Binding-site contacts:
Ligand atom O6 contacts residue LYS40 of chain 1.K at 3.2 Å.
Ligand atom O6 contacts residue ILE32 of chain 1.K at 4.2 Å.
Ligand atom C3 contacts residue LYS40 of chain 1.K at 3.9 Å.
Ligand atom C2 contacts residue LEU20 of chain 1.K at 4.2 Å (hydrophobic).
Ligand atom C1 contacts residue LEU178 of chain 1.K at 3.7 Å (hydrophobic).
Ligand atom C2 contacts residue ALA34 of chain 1.K at 4.0 Å (hydrophobic).
Ligand atom O5 contacts residue CYS38 of chain 1.K at 3.1 Å (h-bond).
Ligand atom C3 contacts residue THR179 of chain 1.K at 3.7 Å.
Ligand atom C3 contacts residue ILE32 of chain 1.K at 3.8 Å (hydrophobic).
Ligand atom O5 contacts residue GLY39 of chain 1.K at 4.0 Å.
Ligand atom O6 contacts residue THR179 of chain 1.K at 3.8 Å.
Ligand atom C3 contacts residue LEU178 of chain 1.K at 4.5 Å (hydrophobic).
Ligand atom C4 contacts residue PRO35 of chain 1.K at 4.3 Å (hydrophobic).
Ligand atom C2 contacts residue LYS40 of chain 1.K at 3.8 Å.
Ligand atom C4 contacts residue LYS40 of chain 1.K at 4.2 Å.
Ligand atom O5 contacts residue ALA34 of chain 1.K at 4.1 Å.
Ligand atom C3 contacts residue ALA34 of chain 1.K at 4.2 Å (hydrophobic).
Ligand atom O5 contacts residue LEU20 of chain 1.K at 4.4 Å.
Ligand atom O5 contacts residue LYS40 of chain 1.K at 3.3 Å.
Ligand atom C4 contacts residue ALA34 of chain 1.K at 3.2 Å (hydrophobic).
Ligand atom C1 contacts residue VAL43 of chain 1.K at 3.7 Å (hydrophobic).
Ligand atom C2 contacts residue ILE32 of chain 1.K at 3.7 Å (hydrophobic).
Ligand atom C1 contacts residue LYS40 of chain 1.K at 3.6 Å.
Ligand atom C1 contacts residue ILE32 of chain 1.K at 3.6 Å (hydrophobic).
Ligand atom O6 contacts residue LEU178 of chain 1.K at 3.3 Å.
Ligand atom C2 contacts residue CYS38 of chain 1.K at 4.2 Å (hydrophobic).
Ligand atom C4 contacts residue CYS38 of chain 1.K at 4.2 Å (hydrophobic).
Ligand atom C4 contacts residue THR179 of chain 1.K at 3.3 Å.
Ligand atom C4 contacts residue ILE32 of chain 1.K at 4.5 Å (hydrophobic).

The protein below binds the small molecule below.
Small molecule (SMILES): C[C@@H](O)[C@@H](C)O

Sequence of chain 1.K:
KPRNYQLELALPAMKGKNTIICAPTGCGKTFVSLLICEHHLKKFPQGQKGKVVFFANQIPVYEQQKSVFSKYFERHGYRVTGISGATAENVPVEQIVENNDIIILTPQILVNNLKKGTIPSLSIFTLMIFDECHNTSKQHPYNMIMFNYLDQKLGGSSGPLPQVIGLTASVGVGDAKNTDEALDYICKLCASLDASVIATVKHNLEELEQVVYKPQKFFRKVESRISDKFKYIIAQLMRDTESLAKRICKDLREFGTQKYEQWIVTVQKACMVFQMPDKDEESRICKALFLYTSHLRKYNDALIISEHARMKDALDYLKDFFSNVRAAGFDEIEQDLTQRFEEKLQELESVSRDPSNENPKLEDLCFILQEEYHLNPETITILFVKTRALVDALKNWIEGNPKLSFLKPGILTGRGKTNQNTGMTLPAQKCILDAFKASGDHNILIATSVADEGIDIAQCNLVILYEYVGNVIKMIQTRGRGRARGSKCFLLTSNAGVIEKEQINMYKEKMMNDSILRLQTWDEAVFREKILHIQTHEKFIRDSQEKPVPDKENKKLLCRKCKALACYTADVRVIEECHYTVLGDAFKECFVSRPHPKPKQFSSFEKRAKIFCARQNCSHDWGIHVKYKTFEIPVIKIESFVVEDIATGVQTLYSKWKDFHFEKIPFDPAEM